Sequence of chain 1.C:
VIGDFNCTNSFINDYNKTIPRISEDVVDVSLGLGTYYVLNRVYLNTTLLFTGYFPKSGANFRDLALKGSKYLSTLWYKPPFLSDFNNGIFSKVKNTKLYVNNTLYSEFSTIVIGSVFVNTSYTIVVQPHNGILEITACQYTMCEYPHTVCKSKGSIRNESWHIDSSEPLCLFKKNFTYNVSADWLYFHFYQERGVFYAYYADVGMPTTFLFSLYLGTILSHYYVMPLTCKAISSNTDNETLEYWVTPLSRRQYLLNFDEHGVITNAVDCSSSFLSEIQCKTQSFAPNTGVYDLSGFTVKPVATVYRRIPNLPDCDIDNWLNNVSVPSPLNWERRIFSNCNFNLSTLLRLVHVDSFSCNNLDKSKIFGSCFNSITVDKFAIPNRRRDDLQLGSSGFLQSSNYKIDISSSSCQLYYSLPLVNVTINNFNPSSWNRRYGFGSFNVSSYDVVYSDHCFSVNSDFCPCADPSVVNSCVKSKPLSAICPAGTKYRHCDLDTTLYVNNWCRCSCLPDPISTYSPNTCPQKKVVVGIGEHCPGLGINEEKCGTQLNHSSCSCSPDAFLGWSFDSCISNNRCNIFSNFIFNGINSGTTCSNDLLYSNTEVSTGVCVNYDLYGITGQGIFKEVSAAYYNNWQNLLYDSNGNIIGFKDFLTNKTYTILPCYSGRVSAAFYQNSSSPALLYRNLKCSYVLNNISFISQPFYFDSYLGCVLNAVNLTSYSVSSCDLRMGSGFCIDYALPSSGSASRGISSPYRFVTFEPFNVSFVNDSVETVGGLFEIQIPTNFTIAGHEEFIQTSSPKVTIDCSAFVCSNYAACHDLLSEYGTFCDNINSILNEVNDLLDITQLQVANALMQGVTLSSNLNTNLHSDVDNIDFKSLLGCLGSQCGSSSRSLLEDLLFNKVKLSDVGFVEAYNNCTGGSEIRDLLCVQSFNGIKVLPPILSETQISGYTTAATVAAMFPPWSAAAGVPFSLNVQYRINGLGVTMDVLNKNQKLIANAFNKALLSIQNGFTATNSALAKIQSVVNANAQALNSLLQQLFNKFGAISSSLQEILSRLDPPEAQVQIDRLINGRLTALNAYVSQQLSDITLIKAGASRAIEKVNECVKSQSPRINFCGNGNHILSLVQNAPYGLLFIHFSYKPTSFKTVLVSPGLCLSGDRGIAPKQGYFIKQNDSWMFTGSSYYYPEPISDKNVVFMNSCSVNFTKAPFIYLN

The protein below binds the small molecule below.
Small molecule (SMILES): CC(=O)N[C@@H]1[C@@H](O)[C@H](O)[C@@H](CO)O[C@H]1O

Binding-site contacts:
Ligand atom O3 contacts residue ASN881 of chain 1.C at 3.9 Å.
Ligand atom C8 contacts residue ASN881 of chain 1.C at 4.4 Å.
Ligand atom C7 contacts residue ASP880 of chain 1.C at 3.9 Å.
Ligand atom C5 contacts residue ASN1211 of chain 1.B at 3.7 Å.
Ligand atom O7 contacts residue ASP880 of chain 1.C at 3.0 Å (salt-bridge).
Ligand atom C8 contacts residue VAL1210 of chain 1.B at 4.1 Å (hydrophobic).
Ligand atom C3 contacts residue ASN1211 of chain 1.B at 3.8 Å.
Ligand atom O5 contacts residue ASN1211 of chain 1.B at 2.4 Å (h-bond).
Ligand atom C8 contacts residue ASN1211 of chain 1.B at 4.4 Å.
Ligand atom C4 contacts residue ASN1211 of chain 1.B at 4.2 Å.
Ligand atom C2 contacts residue ASN1211 of chain 1.B at 2.5 Å.
Ligand atom C1 contacts residue ASN1211 of chain 1.B at 1.4 Å.
Ligand atom O7 contacts residue ASN1211 of chain 1.B at 3.2 Å (h-bond).
Ligand atom N2 contacts residue ASN1211 of chain 1.B at 2.9 Å (h-bond).
Ligand atom C7 contacts residue ASN1211 of chain 1.B at 3.3 Å.
Ligand atom C7 contacts residue GLN1001 of chain 1.C at 4.4 Å.
Ligand atom C8 contacts residue GLN1001 of chain 1.C at 3.4 Å.

Sequence of chain 1.B:
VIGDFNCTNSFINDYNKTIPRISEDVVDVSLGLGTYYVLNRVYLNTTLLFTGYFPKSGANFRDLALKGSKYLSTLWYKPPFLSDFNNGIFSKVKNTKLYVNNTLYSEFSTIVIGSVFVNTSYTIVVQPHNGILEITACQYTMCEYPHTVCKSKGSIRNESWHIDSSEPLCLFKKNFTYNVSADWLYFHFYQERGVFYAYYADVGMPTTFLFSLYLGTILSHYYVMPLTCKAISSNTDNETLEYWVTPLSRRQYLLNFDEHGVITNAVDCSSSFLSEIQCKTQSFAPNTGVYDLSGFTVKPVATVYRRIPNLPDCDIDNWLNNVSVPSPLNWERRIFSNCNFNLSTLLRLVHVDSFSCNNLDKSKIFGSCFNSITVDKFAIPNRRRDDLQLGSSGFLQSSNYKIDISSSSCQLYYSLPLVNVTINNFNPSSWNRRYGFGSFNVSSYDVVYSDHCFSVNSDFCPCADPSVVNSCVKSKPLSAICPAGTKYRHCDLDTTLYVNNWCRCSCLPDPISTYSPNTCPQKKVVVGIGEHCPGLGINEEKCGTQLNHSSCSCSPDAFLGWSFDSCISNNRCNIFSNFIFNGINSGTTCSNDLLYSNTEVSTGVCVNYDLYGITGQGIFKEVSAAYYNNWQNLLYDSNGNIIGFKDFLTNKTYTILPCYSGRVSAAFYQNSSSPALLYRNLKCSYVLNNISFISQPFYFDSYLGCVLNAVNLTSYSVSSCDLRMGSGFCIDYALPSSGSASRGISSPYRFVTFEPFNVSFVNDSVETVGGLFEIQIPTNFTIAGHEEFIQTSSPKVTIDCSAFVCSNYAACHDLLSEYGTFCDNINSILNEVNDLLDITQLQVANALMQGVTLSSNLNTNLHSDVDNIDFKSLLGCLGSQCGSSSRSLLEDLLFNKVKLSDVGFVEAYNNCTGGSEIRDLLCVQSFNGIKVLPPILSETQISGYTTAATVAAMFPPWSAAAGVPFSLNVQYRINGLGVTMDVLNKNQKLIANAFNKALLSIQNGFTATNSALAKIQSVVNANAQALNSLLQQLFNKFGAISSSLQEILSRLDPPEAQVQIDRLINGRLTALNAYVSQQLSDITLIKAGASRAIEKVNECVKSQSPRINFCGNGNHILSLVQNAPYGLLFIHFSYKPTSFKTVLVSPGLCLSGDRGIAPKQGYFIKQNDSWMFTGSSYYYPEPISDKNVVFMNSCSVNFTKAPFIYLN